This protein binds this small molecule.
Small molecule (SMILES): CC(=O)N[C@@H]1[C@@H](O)[C@H](O)[C@@H](CO)O[C@H]1O

Binding-site contacts:
Ligand atom C2 contacts residue ASN308 of chain 1.F at 2.5 Å.
Ligand atom N2 contacts residue TRP364 of chain 1.F at 4.4 Å.
Ligand atom O5 contacts residue ASN308 of chain 1.F at 2.3 Å (h-bond).
Ligand atom C8 contacts residue SER362 of chain 1.F at 3.9 Å.
Ligand atom C5 contacts residue ASN308 of chain 1.F at 3.7 Å.
Ligand atom O7 contacts residue ASN308 of chain 1.F at 4.1 Å.
Ligand atom C3 contacts residue ASN308 of chain 1.F at 3.8 Å.
Ligand atom N2 contacts residue ASN308 of chain 1.F at 2.9 Å (h-bond).
Ligand atom C7 contacts residue ASN308 of chain 1.F at 3.7 Å.
Ligand atom C1 contacts residue ASN308 of chain 1.F at 1.4 Å.
Ligand atom C4 contacts residue ASN308 of chain 1.F at 4.2 Å.
Ligand atom C8 contacts residue ASN308 of chain 1.F at 4.0 Å.

Sequence of chain 1.F:
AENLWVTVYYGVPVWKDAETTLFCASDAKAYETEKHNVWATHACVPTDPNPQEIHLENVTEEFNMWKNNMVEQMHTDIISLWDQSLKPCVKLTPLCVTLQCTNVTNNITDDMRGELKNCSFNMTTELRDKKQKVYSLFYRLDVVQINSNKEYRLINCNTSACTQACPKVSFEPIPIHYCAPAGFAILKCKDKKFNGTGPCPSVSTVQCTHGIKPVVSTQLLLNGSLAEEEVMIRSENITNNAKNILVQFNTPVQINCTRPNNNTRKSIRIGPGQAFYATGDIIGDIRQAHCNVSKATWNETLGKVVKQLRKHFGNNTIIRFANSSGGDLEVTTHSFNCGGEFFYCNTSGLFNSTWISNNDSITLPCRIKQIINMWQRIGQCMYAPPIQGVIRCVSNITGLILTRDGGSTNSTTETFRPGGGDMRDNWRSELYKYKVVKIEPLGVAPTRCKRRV